Sequence of chain 1.A:
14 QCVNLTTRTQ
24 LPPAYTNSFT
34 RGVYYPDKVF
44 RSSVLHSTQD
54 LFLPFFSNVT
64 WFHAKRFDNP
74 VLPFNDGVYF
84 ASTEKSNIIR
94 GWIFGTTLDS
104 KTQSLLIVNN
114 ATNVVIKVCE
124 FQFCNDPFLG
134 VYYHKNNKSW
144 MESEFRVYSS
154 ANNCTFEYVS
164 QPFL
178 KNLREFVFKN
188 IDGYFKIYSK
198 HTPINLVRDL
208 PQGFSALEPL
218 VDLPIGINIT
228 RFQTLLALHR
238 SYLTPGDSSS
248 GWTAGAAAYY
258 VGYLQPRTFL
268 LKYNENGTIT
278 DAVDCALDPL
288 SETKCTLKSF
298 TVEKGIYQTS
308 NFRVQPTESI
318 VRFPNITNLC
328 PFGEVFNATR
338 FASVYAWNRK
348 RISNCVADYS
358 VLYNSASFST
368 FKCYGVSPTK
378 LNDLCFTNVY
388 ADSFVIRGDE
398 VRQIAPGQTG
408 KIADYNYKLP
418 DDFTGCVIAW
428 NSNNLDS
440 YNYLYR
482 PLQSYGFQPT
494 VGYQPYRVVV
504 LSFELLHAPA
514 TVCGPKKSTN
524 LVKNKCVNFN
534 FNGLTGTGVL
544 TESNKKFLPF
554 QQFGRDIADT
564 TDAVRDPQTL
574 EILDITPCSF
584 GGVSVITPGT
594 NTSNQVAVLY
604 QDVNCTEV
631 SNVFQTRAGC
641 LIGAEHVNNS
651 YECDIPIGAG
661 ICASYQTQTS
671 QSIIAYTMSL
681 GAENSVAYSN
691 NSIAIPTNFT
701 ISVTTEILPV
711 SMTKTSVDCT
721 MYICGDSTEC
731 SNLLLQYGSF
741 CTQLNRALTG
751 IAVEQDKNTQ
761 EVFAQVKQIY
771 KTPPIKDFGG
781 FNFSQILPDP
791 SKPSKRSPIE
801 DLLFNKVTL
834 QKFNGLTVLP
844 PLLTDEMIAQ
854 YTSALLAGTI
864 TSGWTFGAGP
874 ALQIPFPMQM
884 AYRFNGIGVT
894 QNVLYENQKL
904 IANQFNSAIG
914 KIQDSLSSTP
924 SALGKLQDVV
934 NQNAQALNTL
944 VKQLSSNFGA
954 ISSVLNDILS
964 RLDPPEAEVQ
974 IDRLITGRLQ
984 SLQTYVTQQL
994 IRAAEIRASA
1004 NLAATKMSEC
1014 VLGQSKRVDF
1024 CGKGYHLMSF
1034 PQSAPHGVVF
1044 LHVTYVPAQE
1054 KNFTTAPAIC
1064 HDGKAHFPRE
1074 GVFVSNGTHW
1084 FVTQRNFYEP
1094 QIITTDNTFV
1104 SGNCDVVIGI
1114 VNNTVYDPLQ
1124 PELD

Binding-site contacts:
Ligand atom C7 contacts residue ASN690 of chain 1.A at 4.2 Å.
Ligand atom C1 contacts residue ASN690 of chain 1.A at 1.4 Å.
Ligand atom C6 contacts residue ASN690 of chain 1.A at 4.2 Å.
Ligand atom C3 contacts residue ASN690 of chain 1.A at 3.8 Å.
Ligand atom N2 contacts residue ASN690 of chain 1.A at 3.4 Å (h-bond).
Ligand atom C8 contacts residue ASN690 of chain 1.A at 4.4 Å.
Ligand atom O7 contacts residue GLY1112 of chain 1.A at 4.1 Å.
Ligand atom O5 contacts residue ASN690 of chain 1.A at 1.9 Å (h-bond).
Ligand atom C2 contacts residue ASN690 of chain 1.A at 2.6 Å.
Ligand atom O5 contacts residue ASP777 of chain 1.B at 4.5 Å.
Ligand atom O7 contacts residue ILE1111 of chain 1.A at 4.5 Å.
Ligand atom C4 contacts residue ASN690 of chain 1.A at 3.9 Å.
Ligand atom C5 contacts residue ASN690 of chain 1.A at 3.3 Å.

Sequence of chain 1.B:
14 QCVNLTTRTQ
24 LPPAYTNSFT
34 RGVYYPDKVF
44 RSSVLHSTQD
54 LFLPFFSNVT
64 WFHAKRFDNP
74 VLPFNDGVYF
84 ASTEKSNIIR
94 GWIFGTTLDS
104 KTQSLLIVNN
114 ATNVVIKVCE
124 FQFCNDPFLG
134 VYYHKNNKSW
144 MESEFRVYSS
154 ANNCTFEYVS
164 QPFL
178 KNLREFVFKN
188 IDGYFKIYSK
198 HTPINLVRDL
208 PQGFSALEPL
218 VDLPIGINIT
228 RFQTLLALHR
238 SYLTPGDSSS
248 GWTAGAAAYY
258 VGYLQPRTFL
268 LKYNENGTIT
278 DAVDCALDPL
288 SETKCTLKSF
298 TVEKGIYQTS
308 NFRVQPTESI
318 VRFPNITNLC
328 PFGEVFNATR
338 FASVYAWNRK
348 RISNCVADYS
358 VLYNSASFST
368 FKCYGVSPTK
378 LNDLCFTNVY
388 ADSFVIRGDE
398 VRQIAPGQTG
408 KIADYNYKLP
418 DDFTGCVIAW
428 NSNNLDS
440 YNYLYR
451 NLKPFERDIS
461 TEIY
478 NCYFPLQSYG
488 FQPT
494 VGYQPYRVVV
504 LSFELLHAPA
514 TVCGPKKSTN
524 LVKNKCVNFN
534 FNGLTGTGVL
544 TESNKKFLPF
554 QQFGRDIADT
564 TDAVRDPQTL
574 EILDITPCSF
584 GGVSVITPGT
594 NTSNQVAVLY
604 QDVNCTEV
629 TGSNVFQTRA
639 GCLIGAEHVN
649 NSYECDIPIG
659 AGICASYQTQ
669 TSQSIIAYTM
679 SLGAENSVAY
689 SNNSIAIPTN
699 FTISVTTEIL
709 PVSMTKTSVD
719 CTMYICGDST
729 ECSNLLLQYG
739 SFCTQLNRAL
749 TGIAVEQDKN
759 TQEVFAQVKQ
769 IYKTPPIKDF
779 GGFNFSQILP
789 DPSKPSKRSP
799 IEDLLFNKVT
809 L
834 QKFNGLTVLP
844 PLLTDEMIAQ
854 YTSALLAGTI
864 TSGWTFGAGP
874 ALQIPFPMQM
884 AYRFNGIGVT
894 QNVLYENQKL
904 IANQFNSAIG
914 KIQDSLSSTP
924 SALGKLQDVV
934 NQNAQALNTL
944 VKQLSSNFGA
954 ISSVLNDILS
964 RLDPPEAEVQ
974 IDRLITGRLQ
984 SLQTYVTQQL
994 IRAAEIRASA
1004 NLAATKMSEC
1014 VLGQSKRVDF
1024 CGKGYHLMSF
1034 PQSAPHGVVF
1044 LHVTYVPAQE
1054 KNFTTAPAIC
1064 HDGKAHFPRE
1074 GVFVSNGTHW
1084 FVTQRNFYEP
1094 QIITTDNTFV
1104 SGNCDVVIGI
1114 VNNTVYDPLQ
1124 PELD

A protein and the small-molecule ligand that binds it are described below.
Small molecule (SMILES): CC(=O)N[C@@H]1[C@@H](O)[C@H](O)[C@@H](CO)O[C@H]1O